Binding-site contacts:
Ligand atom CZ contacts residue TYR100 of chain 1.A at 3.5 Å (hydrophobic).
Ligand atom CG2 contacts residue ILE74 of chain 1.A at 3.5 Å (hydrophobic).
Ligand atom C contacts residue TYR85 of chain 1.A at 3.5 Å (hydrophobic).
Ligand atom OG1 contacts residue SER71 of chain 1.A at 2.3 Å (h-bond).
Ligand atom O contacts residue TYR85 of chain 1.A at 2.7 Å (h-bond).
Ligand atom CB contacts residue SER168 of chain 1.A at 3.1 Å.
Ligand atom CE1 contacts residue TYR100 of chain 1.A at 3.3 Å (hydrophobic).
Ligand atom OE2 contacts residue ARG63 of chain 1.A at 2.8 Å (salt-bridge).
Ligand atom CA contacts residue TYR172 of chain 1.A at 3.5 Å (hydrophobic).
Ligand atom O contacts residue TRP148 of chain 1.A at 2.8 Å (h-bond).
Ligand atom N contacts residue TYR8 of chain 1.A at 2.9 Å (h-bond).
Ligand atom CE2 contacts residue SER71 of chain 1.A at 3.5 Å.
Ligand atom OE1 contacts residue ASN64 of chain 1.A at 3.1 Å (h-bond).
Ligand atom CD1 contacts residue TYR8 of chain 1.A at 3.5 Å (hydrophobic).
Ligand atom OE2 contacts residue ASN64 of chain 1.A at 3.5 Å (h-bond).
Ligand atom CG contacts residue TYR100 of chain 1.A at 3.2 Å (hydrophobic).
Ligand atom O contacts residue SER144 of chain 1.A at 2.7 Å (h-bond).
Ligand atom OG1 contacts residue TRP98 of chain 1.A at 3.5 Å.
Ligand atom CB contacts residue SER71 of chain 1.A at 3.4 Å.
Ligand atom N contacts residue TYR172 of chain 1.A at 2.6 Å (h-bond).
Ligand atom CD1 contacts residue TYR100 of chain 1.A at 3.2 Å (hydrophobic).
Ligand atom O contacts residue ASN78 of chain 1.A at 3.5 Å (h-bond).
Ligand atom OE1 contacts residue SER71 of chain 1.A at 3.4 Å (h-bond).
Ligand atom CD contacts residue ASN64 of chain 1.A at 3.5 Å.
Ligand atom O contacts residue ILE74 of chain 1.A at 3.1 Å.
Ligand atom OE1 contacts residue ARG63 of chain 1.A at 3.0 Å (salt-bridge).
Ligand atom OXT contacts residue TYR85 of chain 1.A at 3.5 Å (h-bond).
Ligand atom CB contacts residue TRP148 of chain 1.A at 3.5 Å (hydrophobic).
Ligand atom CD contacts residue TRP98 of chain 1.A at 3.5 Å (hydrophobic).
Ligand atom N contacts residue ASN78 of chain 1.A at 2.8 Å (h-bond).
Ligand atom CB contacts residue ASN78 of chain 1.A at 3.5 Å.
Ligand atom OXT contacts residue LYS147 of chain 1.A at 2.8 Å (salt-bridge).
Ligand atom CG contacts residue TYR100 of chain 1.A at 3.3 Å (hydrophobic).
Ligand atom N contacts residue TYR100 of chain 1.A at 3.0 Å (h-bond).
Ligand atom CD2 contacts residue TYR100 of chain 1.A at 3.5 Å (hydrophobic).
Ligand atom CA contacts residue TYR8 of chain 1.A at 3.4 Å (hydrophobic).
Ligand atom N contacts residue TYR8 of chain 1.A at 3.5 Å (h-bond).
Ligand atom C contacts residue TYR8 of chain 1.A at 3.4 Å (hydrophobic).
Ligand atom N contacts residue ASN64 of chain 1.A at 3.0 Å (h-bond).
Ligand atom O contacts residue TYR160 of chain 1.A at 2.7 Å (h-bond).

Sequence of chain 1.A:
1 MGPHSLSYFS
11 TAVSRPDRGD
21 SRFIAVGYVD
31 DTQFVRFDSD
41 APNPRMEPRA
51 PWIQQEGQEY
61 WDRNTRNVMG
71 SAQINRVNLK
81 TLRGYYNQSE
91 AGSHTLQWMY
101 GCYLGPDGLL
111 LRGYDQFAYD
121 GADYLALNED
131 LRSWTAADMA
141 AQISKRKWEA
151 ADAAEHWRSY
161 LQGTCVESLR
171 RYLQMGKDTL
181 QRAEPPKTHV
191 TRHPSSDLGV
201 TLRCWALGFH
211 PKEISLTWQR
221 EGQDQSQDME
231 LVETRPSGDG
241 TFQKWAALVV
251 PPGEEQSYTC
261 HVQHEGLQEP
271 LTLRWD

A protein and the small-molecule ligand that binds it are described below.
Small molecule (SMILES): CC(C)C[C@H](NC(=O)[C@H](Cc1ccccc1)NC(=O)[C@@H](NC(=O)[C@H](CC(C)C)NC(=O)[C@H](CC(=O)O)NC(=O)[C@H](CCC(=O)O)NC(=O)[C@H](Cc1ccccc1)NC(=O)[C@@H](N)CCC(=O)O)[C@@H](C)O)C(=O)N[C@@H](C)C(=O)O